Sequence of chain 1.A:
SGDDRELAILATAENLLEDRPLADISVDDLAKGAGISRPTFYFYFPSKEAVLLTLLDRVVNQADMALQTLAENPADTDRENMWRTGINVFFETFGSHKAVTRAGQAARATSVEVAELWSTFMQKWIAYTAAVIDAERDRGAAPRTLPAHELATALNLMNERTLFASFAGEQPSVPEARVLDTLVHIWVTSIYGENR

A protein and the small-molecule ligand that binds it are described below.
Small molecule (SMILES): CCCc1cc(C(=O)n2cc3cnn(CCO)c3c2)no1

Binding-site contacts:
Ligand atom CAR contacts residue ASN176 of chain 1.A at 3.9 Å.
Ligand atom CAQ contacts residue ASN176 of chain 1.A at 3.9 Å.
Ligand atom NAK contacts residue ASN176 of chain 1.A at 3.3 Å (h-bond).
Ligand atom CAL contacts residue ASN176 of chain 1.A at 3.0 Å.
Ligand atom CAN contacts residue THR149 of chain 1.A at 3.4 Å.
Ligand atom NAP contacts residue THR149 of chain 1.A at 3.6 Å.
Ligand atom OAJ contacts residue PHE110 of chain 1.A at 3.7 Å.
Ligand atom CAB contacts residue LEU183 of chain 1.A at 3.8 Å (hydrophobic).
Ligand atom CAE contacts residue PHE110 of chain 1.A at 3.7 Å (hydrophobic).
Ligand atom CAM contacts residue PHE110 of chain 1.A at 3.5 Å (hydrophobic).
Ligand atom CAL contacts residue TRP145 of chain 1.A at 3.8 Å (hydrophobic).
Ligand atom CAB contacts residue PHE184 of chain 1.A at 2.9 Å (hydrophobic).
Ligand atom CAM contacts residue TRP145 of chain 1.A at 3.9 Å (hydrophobic).
Ligand atom CAC contacts residue TRP138 of chain 1.A at 3.4 Å (hydrophobic).
Ligand atom CAI contacts residue ASN179 of chain 1.A at 3.6 Å.
Ligand atom CAT contacts residue TYR148 of chain 1.A at 3.9 Å (hydrophobic).
Ligand atom CAQ contacts residue PHE110 of chain 1.A at 3.6 Å (hydrophobic).
Ligand atom NAO contacts residue LEU87 of chain 1.A at 3.9 Å.
Ligand atom NAO contacts residue TYR148 of chain 1.A at 3.9 Å.
Ligand atom CAA contacts residue PHE184 of chain 1.A at 1.5 Å (hydrophobic).
Ligand atom CAB contacts residue PHE114 of chain 1.A at 3.8 Å (hydrophobic).
Ligand atom OAJ contacts residue ASN179 of chain 1.A at 2.8 Å (h-bond).
Ligand atom CAM contacts residue ASN176 of chain 1.A at 3.4 Å.
Ligand atom CAR contacts residue PHE110 of chain 1.A at 3.6 Å (hydrophobic).
Ligand atom OAU contacts residue TRP103 of chain 1.A at 3.6 Å.
Ligand atom CAL contacts residue PHE110 of chain 1.A at 3.4 Å (hydrophobic).
Ligand atom NAG contacts residue ASN176 of chain 1.A at 3.3 Å (h-bond).
Ligand atom CAN contacts residue TRP145 of chain 1.A at 3.5 Å (hydrophobic).
Ligand atom OAH contacts residue MET142 of chain 1.A at 3.2 Å (h-bond).
Ligand atom CAC contacts residue PHE184 of chain 1.A at 3.4 Å (hydrophobic).
Ligand atom CAI contacts residue ASN176 of chain 1.A at 3.8 Å.
Ligand atom CAR contacts residue TRP207 of chain 1.A at 3.8 Å (hydrophobic).
Ligand atom CAC contacts residue GLU180 of chain 1.A at 3.8 Å.
Ligand atom CAN contacts residue LEU87 of chain 1.A at 3.7 Å (hydrophobic).
Ligand atom CAI contacts residue PHE110 of chain 1.A at 3.5 Å (hydrophobic).
Ligand atom CAQ contacts residue TRP207 of chain 1.A at 3.9 Å (hydrophobic).
Ligand atom CAF contacts residue PHE110 of chain 1.A at 3.8 Å (hydrophobic).
Ligand atom NAO contacts residue THR149 of chain 1.A at 3.2 Å (h-bond).
Ligand atom CAA contacts residue PHE114 of chain 1.A at 3.8 Å (hydrophobic).
Ligand atom NAK contacts residue PHE110 of chain 1.A at 3.4 Å.